Binding-site contacts:
Ligand atom C11 contacts residue TRP143 of chain 1.D at 4.1 Å (hydrophobic).
Ligand atom C12 contacts residue TRP53 of chain 1.E at 3.3 Å (hydrophobic).
Ligand atom C9 contacts residue TRP143 of chain 1.D at 4.3 Å (hydrophobic).
Ligand atom C5 contacts residue LEU112 of chain 1.E at 4.4 Å (hydrophobic).
Ligand atom C1 contacts residue ARG104 of chain 1.E at 3.6 Å.
Ligand atom C13 contacts residue TRP53 of chain 1.E at 3.8 Å (hydrophobic).
Ligand atom C3 contacts residue ARG104 of chain 1.E at 4.4 Å.
Ligand atom C8 contacts residue TRP143 of chain 1.D at 3.3 Å (hydrophobic).
Ligand atom C1 contacts residue THR144 of chain 1.D at 4.3 Å.
Ligand atom N1 contacts residue ARG104 of chain 1.E at 3.9 Å.
Ligand atom C3 contacts residue LEU112 of chain 1.E at 3.7 Å (hydrophobic).
Ligand atom C2 contacts residue MET114 of chain 1.E at 4.0 Å (hydrophobic).
Ligand atom C11 contacts residue TRP53 of chain 1.E at 4.3 Å (hydrophobic).
Ligand atom C2 contacts residue TRP143 of chain 1.D at 4.4 Å (hydrophobic).
Ligand atom C10 contacts residue TYR89 of chain 1.D at 3.7 Å (hydrophobic).
Ligand atom O1 contacts residue MET114 of chain 1.E at 3.7 Å.
Ligand atom C14 contacts residue TYR89 of chain 1.D at 3.3 Å (hydrophobic).
Ligand atom N3 contacts residue TRP53 of chain 1.E at 3.8 Å.
Ligand atom C4 contacts residue LEU112 of chain 1.E at 4.1 Å (hydrophobic).
Ligand atom N2 contacts residue TRP143 of chain 1.D at 3.4 Å (h-bond).
Ligand atom C6 contacts residue MET114 of chain 1.E at 3.5 Å (hydrophobic).
Ligand atom C3 contacts residue TRP143 of chain 1.D at 4.2 Å (hydrophobic).
Ligand atom C7 contacts residue MET114 of chain 1.E at 4.1 Å (hydrophobic).
Ligand atom C3 contacts residue THR144 of chain 1.D at 4.2 Å.
Ligand atom C4 contacts residue THR144 of chain 1.D at 4.0 Å.
Ligand atom C6 contacts residue TRP143 of chain 1.D at 3.8 Å (hydrophobic).
Ligand atom O1 contacts residue TRP143 of chain 1.D at 3.4 Å.
Ligand atom N4 contacts residue TYR89 of chain 1.D at 2.9 Å (h-bond).
Ligand atom C13 contacts residue TYR89 of chain 1.D at 4.4 Å (hydrophobic).
Ligand atom N1 contacts residue TYR192 of chain 1.D at 4.3 Å.
Ligand atom C5 contacts residue TRP143 of chain 1.D at 3.5 Å (hydrophobic).
Ligand atom C2 contacts residue LEU112 of chain 1.E at 3.9 Å (hydrophobic).
Ligand atom N3 contacts residue TRP143 of chain 1.D at 3.3 Å.
Ligand atom C1 contacts residue LEU112 of chain 1.E at 3.5 Å (hydrophobic).
Ligand atom C7 contacts residue TRP143 of chain 1.D at 3.5 Å (hydrophobic).
Ligand atom C2 contacts residue THR144 of chain 1.D at 4.1 Å.
Ligand atom N1 contacts residue THR144 of chain 1.D at 4.0 Å.
Ligand atom C8 contacts residue MET114 of chain 1.E at 3.9 Å (hydrophobic).
Ligand atom C9 contacts residue TRP53 of chain 1.E at 4.2 Å (hydrophobic).
Ligand atom C4 contacts residue ARG104 of chain 1.E at 4.1 Å.

The protein below binds the small molecule below.
Small molecule (SMILES): N#Cc1cccc(-c2nc(-c3cccnc3)no2)c1

Sequence of chain 1.D:
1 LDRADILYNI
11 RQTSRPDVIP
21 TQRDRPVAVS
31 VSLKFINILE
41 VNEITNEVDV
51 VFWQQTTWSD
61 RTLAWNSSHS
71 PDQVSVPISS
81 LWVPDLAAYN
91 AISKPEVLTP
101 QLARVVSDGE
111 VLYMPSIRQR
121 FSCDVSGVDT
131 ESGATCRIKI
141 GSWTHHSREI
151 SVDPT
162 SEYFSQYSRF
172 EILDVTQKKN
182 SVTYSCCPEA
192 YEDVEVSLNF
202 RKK

Sequence of chain 1.E:
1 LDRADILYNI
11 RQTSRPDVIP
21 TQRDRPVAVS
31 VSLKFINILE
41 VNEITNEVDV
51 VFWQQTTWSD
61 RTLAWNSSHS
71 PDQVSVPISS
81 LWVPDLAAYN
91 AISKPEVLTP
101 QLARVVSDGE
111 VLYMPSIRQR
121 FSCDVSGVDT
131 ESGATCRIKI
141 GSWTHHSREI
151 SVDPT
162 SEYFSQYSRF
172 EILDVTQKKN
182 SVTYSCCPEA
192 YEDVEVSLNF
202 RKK